A protein and the small-molecule ligand that binds it are described below.
Small molecule (SMILES): C[N+](C)(C)CCCC[C@H](N)C(=O)N[C@@H](CCCCN)C(=O)N1CCC[C@H]1C=O

Binding-site contacts:
Ligand atom CM3 contacts residue PHE39 of chain 1.B at 3.9 Å (hydrophobic).
Ligand atom CA contacts residue PHE20 of chain 1.B at 3.3 Å (hydrophobic).
Ligand atom CE contacts residue ASP41 of chain 1.B at 4.2 Å.
Ligand atom CM3 contacts residue TRP15 of chain 1.B at 4.0 Å (hydrophobic).
Ligand atom CD contacts residue PHE39 of chain 1.B at 3.7 Å (hydrophobic).
Ligand atom N contacts residue ASP41 of chain 1.B at 4.0 Å.
Ligand atom CG contacts residue SER43 of chain 1.B at 4.4 Å.
Ligand atom CB contacts residue ASP41 of chain 1.B at 4.1 Å.
Ligand atom CD contacts residue TYR21 of chain 1.B at 4.2 Å (hydrophobic).
Ligand atom C contacts residue TYR21 of chain 1.B at 3.9 Å (hydrophobic).
Ligand atom CD contacts residue TYR21 of chain 1.B at 3.8 Å (hydrophobic).
Ligand atom N contacts residue TYR21 of chain 1.B at 3.8 Å.
Ligand atom CM1 contacts residue TYR21 of chain 1.B at 3.6 Å (hydrophobic).
Ligand atom CM3 contacts residue SER43 of chain 1.B at 3.9 Å.
Ligand atom CA contacts residue TYR21 of chain 1.B at 4.3 Å (hydrophobic).
Ligand atom C contacts residue PHE20 of chain 1.B at 3.8 Å (hydrophobic).
Ligand atom CA contacts residue TYR21 of chain 1.B at 4.1 Å (hydrophobic).
Ligand atom O contacts residue ARG121 of chain 1.B at 3.5 Å (salt-bridge).
Ligand atom CD contacts residue SER43 of chain 1.B at 3.7 Å.
Ligand atom O contacts residue TYR21 of chain 1.B at 3.6 Å.
Ligand atom NZ contacts residue SER43 of chain 1.B at 4.5 Å.
Ligand atom N contacts residue TYR21 of chain 1.B at 4.1 Å.
Ligand atom CM1 contacts residue TRP15 of chain 1.B at 4.0 Å (hydrophobic).
Ligand atom O contacts residue TYR21 of chain 1.B at 4.1 Å.
Ligand atom N contacts residue PHE20 of chain 1.B at 4.4 Å.
Ligand atom CG contacts residue TYR21 of chain 1.B at 4.4 Å (hydrophobic).
Ligand atom CB contacts residue PHE20 of chain 1.B at 3.8 Å (hydrophobic).
Ligand atom CM2 contacts residue TRP15 of chain 1.B at 3.4 Å (hydrophobic).
Ligand atom CB contacts residue LEU19 of chain 1.B at 4.3 Å (hydrophobic).
Ligand atom CB contacts residue TYR21 of chain 1.B at 3.8 Å (hydrophobic).
Ligand atom CG contacts residue ASP41 of chain 1.B at 3.4 Å.
Ligand atom CD contacts residue ASP41 of chain 1.B at 3.5 Å.
Ligand atom CE contacts residue SER43 of chain 1.B at 3.7 Å.
Ligand atom CG contacts residue LEU19 of chain 1.B at 3.7 Å (hydrophobic).
Ligand atom NZ contacts residue TRP15 of chain 1.B at 4.2 Å.
Ligand atom C contacts residue TYR21 of chain 1.B at 3.9 Å (hydrophobic).
Ligand atom CM1 contacts residue PHE39 of chain 1.B at 3.9 Å (hydrophobic).
Ligand atom CG contacts residue TYR21 of chain 1.B at 4.0 Å (hydrophobic).

Sequence of chain 1.B:
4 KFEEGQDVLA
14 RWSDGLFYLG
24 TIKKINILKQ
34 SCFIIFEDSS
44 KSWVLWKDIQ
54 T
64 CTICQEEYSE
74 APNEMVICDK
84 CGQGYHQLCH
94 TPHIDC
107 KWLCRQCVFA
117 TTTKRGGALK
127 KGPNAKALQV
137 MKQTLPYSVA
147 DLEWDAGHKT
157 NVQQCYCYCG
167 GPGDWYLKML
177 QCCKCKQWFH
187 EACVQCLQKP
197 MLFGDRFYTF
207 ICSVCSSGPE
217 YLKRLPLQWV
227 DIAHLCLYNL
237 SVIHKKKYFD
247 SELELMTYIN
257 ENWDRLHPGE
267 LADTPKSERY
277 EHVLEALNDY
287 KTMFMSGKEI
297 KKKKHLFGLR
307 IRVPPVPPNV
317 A